Sequence of chain 1.B:
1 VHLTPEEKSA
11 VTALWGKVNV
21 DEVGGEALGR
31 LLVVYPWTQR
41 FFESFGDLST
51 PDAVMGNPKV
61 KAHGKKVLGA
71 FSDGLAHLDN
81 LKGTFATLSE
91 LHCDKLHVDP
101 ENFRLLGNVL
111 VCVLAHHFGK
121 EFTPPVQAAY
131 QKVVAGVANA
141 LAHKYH

The small molecule below binds the protein below.
Small molecule (SMILES): C=CC1=C(C)C2=[N+]3C1=Cc1c(C)c(CCC(=O)O)c4n1[Mg@@]31n3c(c(C)c(C=C)c3=C2)=CC2=[N+]1C(=C4)C(CCC(=O)O)=C2C

Binding-site contacts:
Ligand atom C1A contacts residue HIS92 of chain 1.B at 3.9 Å.
Ligand atom CMB contacts residue VAL67 of chain 1.B at 3.6 Å (hydrophobic).
Ligand atom CMA contacts residue ALA70 of chain 1.B at 3.8 Å (hydrophobic).
Ligand atom CHD contacts residue HIS63 of chain 1.B at 3.9 Å.
Ligand atom CHA contacts residue HIS63 of chain 1.B at 3.5 Å.
Ligand atom C3D contacts residue HIS63 of chain 1.B at 3.6 Å.
Ligand atom CBC contacts residue PHE42 of chain 1.B at 3.8 Å (hydrophobic).
Ligand atom C1D contacts residue HIS63 of chain 1.B at 3.5 Å.
Ligand atom CMB contacts residue ALA70 of chain 1.B at 3.8 Å (hydrophobic).
Ligand atom C1C contacts residue PHE103 of chain 1.B at 3.8 Å (hydrophobic).
Ligand atom CAA contacts residue LYS66 of chain 1.B at 3.2 Å.
Ligand atom NB contacts residue HIS92 of chain 1.B at 3.2 Å (h-bond).
Ligand atom C4D contacts residue LEU96 of chain 1.B at 3.6 Å (hydrophobic).
Ligand atom C3B contacts residue LEU141 of chain 1.B at 3.6 Å (hydrophobic).
Ligand atom C3D contacts residue LEU96 of chain 1.B at 3.6 Å (hydrophobic).
Ligand atom CAD contacts residue LEU96 of chain 1.B at 3.8 Å (hydrophobic).
Ligand atom CAB contacts residue LEU141 of chain 1.B at 3.4 Å (hydrophobic).
Ligand atom CAC contacts residue PHE42 of chain 1.B at 3.8 Å (hydrophobic).
Ligand atom ND contacts residue HIS92 of chain 1.B at 3.2 Å (h-bond).
Ligand atom C2B contacts residue LEU141 of chain 1.B at 3.8 Å (hydrophobic).
Ligand atom CAC contacts residue PHE41 of chain 1.B at 3.7 Å (hydrophobic).
Ligand atom C3B contacts residue VAL67 of chain 1.B at 3.8 Å (hydrophobic).
Ligand atom C4B contacts residue VAL67 of chain 1.B at 3.9 Å (hydrophobic).
Ligand atom CBD contacts residue HIS63 of chain 1.B at 3.8 Å.
Ligand atom CBB contacts residue LEU106 of chain 1.B at 3.9 Å (hydrophobic).
Ligand atom CBA contacts residue LEU91 of chain 1.B at 3.7 Å (hydrophobic).
Ligand atom C4A contacts residue HIS92 of chain 1.B at 3.6 Å.
Ligand atom NB contacts residue VAL67 of chain 1.B at 3.7 Å.
Ligand atom NC contacts residue HIS92 of chain 1.B at 3.3 Å (h-bond).
Ligand atom CHC contacts residue PHE103 of chain 1.B at 3.6 Å (hydrophobic).
Ligand atom C3A contacts residue LEU88 of chain 1.B at 3.8 Å (hydrophobic).
Ligand atom CMC contacts residue ASN102 of chain 1.B at 3.5 Å.
Ligand atom ND contacts residue HIS63 of chain 1.B at 3.3 Å (h-bond).
Ligand atom NA contacts residue HIS92 of chain 1.B at 3.2 Å (h-bond).
Ligand atom CBC contacts residue PHE41 of chain 1.B at 3.7 Å (hydrophobic).
Ligand atom C4D contacts residue HIS63 of chain 1.B at 3.2 Å.
Ligand atom C3A contacts residue LYS66 of chain 1.B at 3.9 Å.
Ligand atom CMA contacts residue LEU88 of chain 1.B at 3.7 Å (hydrophobic).
Ligand atom MG contacts residue HIS92 of chain 1.B at 2.2 Å.
Ligand atom C2A contacts residue LYS66 of chain 1.B at 3.5 Å.